Sequence of chain 1.C:
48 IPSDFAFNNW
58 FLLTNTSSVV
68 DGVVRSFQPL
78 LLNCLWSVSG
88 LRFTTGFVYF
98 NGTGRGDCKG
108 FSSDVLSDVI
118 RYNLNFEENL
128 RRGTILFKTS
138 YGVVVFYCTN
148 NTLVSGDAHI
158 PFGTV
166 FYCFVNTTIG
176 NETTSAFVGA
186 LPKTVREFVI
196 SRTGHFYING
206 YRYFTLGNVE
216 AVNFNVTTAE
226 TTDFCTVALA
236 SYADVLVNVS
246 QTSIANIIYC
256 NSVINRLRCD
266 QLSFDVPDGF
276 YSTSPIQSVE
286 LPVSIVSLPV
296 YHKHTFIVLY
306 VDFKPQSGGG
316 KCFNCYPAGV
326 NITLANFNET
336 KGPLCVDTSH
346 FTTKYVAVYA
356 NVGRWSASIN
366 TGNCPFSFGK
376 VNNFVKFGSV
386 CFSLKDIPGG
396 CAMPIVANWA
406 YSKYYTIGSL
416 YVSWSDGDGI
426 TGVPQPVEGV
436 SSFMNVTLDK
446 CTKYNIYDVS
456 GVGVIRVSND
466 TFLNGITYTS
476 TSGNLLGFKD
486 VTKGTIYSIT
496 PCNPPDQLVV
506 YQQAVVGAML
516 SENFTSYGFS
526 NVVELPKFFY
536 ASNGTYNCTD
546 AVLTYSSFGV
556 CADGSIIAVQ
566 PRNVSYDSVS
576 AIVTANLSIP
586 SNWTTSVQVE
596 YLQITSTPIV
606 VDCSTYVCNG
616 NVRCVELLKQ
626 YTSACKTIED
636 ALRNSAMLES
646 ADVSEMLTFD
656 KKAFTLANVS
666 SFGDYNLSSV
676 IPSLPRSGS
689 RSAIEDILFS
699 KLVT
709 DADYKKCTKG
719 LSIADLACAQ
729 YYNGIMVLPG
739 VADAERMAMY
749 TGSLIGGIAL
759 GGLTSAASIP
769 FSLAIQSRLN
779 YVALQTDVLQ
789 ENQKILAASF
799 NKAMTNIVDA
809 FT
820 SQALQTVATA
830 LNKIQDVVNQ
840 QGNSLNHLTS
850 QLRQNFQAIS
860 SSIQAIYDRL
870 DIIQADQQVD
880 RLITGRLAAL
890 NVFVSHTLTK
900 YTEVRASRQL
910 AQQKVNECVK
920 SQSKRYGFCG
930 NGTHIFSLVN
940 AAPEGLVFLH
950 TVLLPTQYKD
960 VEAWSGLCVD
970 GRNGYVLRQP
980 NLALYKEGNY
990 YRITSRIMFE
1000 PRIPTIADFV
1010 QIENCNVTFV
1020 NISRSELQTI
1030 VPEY

A small-molecule ligand and the protein it binds are described below.
Small molecule (SMILES): CC(=O)N[C@@H]1[C@@H](O)[C@H](O)[C@@H](CO)O[C@H]1O

Binding-site contacts:
Ligand atom O7 contacts residue ASN518 of chain 1.C at 2.8 Å (h-bond).
Ligand atom C3 contacts residue ASN518 of chain 1.C at 3.7 Å.
Ligand atom C2 contacts residue ASN518 of chain 1.C at 2.4 Å.
Ligand atom C4 contacts residue ASN518 of chain 1.C at 4.1 Å.
Ligand atom C8 contacts residue ASN518 of chain 1.C at 4.3 Å.
Ligand atom O5 contacts residue ASN518 of chain 1.C at 2.3 Å (h-bond).
Ligand atom N2 contacts residue ASN518 of chain 1.C at 2.9 Å (h-bond).
Ligand atom C5 contacts residue ASN518 of chain 1.C at 3.6 Å.
Ligand atom C7 contacts residue ASN518 of chain 1.C at 3.1 Å.
Ligand atom C6 contacts residue ASN518 of chain 1.C at 4.0 Å.
Ligand atom C1 contacts residue ASN518 of chain 1.C at 1.4 Å.